Binding-site contacts:
Ligand atom C5' contacts residue GLY103 of chain 1.I at 3.6 Å.
Ligand atom C4' contacts residue TRP102 of chain 1.I at 3.8 Å (hydrophobic).
Ligand atom OP2 contacts residue NA1 of chain 1.X at 3.6 Å.
Ligand atom C3' contacts residue LYS107 of chain 1.I at 3.9 Å.
Ligand atom P contacts residue ALA104 of chain 1.I at 4.1 Å.
Ligand atom OP1 contacts residue ALA104 of chain 1.I at 3.6 Å.
Ligand atom OP2 contacts residue THR106 of chain 1.I at 3.8 Å.
Ligand atom OP2 contacts residue LYS107 of chain 1.I at 3.3 Å.
Ligand atom C4' contacts residue GLY103 of chain 1.I at 3.7 Å.
Ligand atom OP1 contacts residue ILE101 of chain 1.I at 3.7 Å.
Ligand atom O3' contacts residue ALA104 of chain 1.I at 3.6 Å (h-bond).
Ligand atom C2' contacts residue D3T1 of chain 1.V at 3.0 Å.
Ligand atom P contacts residue LYS107 of chain 1.I at 3.8 Å.
Ligand atom P contacts residue NA1 of chain 1.X at 3.5 Å.
Ligand atom C5' contacts residue LYS107 of chain 1.I at 4.1 Å.
Ligand atom C5' contacts residue GLY103 of chain 1.I at 4.1 Å.
Ligand atom OP1 contacts residue LYS107 of chain 1.I at 3.6 Å.
Ligand atom OP1 contacts residue GLY105 of chain 1.I at 2.8 Å (h-bond).
Ligand atom O5' contacts residue LYS107 of chain 1.I at 3.4 Å.
Ligand atom C5' contacts residue GLY105 of chain 1.I at 3.5 Å.
Ligand atom OP1 contacts residue NA1 of chain 1.X at 2.5 Å (h-bond).
Ligand atom C3' contacts residue TRP102 of chain 1.I at 3.8 Å (hydrophobic).
Ligand atom C5' contacts residue TRP102 of chain 1.I at 4.0 Å (hydrophobic).
Ligand atom OP1 contacts residue THR106 of chain 1.I at 3.9 Å.
Ligand atom P contacts residue GLY105 of chain 1.I at 3.6 Å.
Ligand atom OP2 contacts residue GLY105 of chain 1.I at 3.9 Å.
Ligand atom O3' contacts residue GLY103 of chain 1.I at 3.5 Å.
Ligand atom C3' contacts residue D3T1 of chain 1.V at 3.6 Å.
Ligand atom O3' contacts residue LYS107 of chain 1.I at 3.8 Å.
Ligand atom P contacts residue LYS107 of chain 1.I at 3.9 Å.
Ligand atom OP1 contacts residue TRP102 of chain 1.I at 4.0 Å.
Ligand atom O3' contacts residue THR108 of chain 1.I at 3.8 Å.
Ligand atom OP1 contacts residue GLY103 of chain 1.I at 3.0 Å (h-bond).
Ligand atom OP2 contacts residue LYS107 of chain 1.I at 4.0 Å.
Ligand atom P contacts residue THR108 of chain 1.I at 3.9 Å.
Ligand atom OP1 contacts residue ALA104 of chain 1.I at 4.0 Å.
Ligand atom O5' contacts residue GLY105 of chain 1.I at 3.4 Å (h-bond).
Ligand atom OP1 contacts residue LYS107 of chain 1.I at 3.3 Å.
Ligand atom P contacts residue GLY103 of chain 1.I at 3.9 Å.
Ligand atom OP1 contacts residue THR108 of chain 1.I at 2.8 Å (h-bond).

Sequence of chain 1.I:
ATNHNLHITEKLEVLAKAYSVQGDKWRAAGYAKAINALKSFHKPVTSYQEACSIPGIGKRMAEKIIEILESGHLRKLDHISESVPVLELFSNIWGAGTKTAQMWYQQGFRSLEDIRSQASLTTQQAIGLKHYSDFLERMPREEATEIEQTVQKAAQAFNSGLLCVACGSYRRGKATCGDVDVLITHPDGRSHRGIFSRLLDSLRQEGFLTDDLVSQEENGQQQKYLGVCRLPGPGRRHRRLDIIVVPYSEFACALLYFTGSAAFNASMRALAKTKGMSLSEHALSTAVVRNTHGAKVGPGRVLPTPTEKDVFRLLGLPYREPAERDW

A protein and the small-molecule ligand that binds it are described below.
Small molecule (SMILES): Cc1cn([C@H]2CC[C@@H](CO[P](=O)(O)O[C@H]3C[C@H](n4cnc5c(N)ncnc54)O[C@@H]3CO[P](=O)(O)O[C@H]3C[C@H](n4cc(C)c(=O)[nH]c4=O)O[C@@H]3CO[P](=O)(O)O[C@H]3C[C@H](n4cnc5c(=O)nc(N)[nH]c54)O[C@@H]3CO[P](=O)(O)O[C@H]3C[C@H](n4cnc5c(N)ncnc54)O[C@@H]3CO[P](=O)(O)O[C@H]3C[C@H](n4ccc(N)nc4=O)O[C@@H]3CO)O2)c(=O)[nH]c1=O